Binding-site contacts:
Ligand atom C14 contacts residue MET108 of chain 1.E at 3.5 Å (hydrophobic).
Ligand atom N1 contacts residue MET108 of chain 1.E at 3.3 Å (h-bond).
Ligand atom C16 contacts residue ASP109 of chain 1.E at 3.4 Å.
Ligand atom C9 contacts residue PHE105 of chain 1.E at 3.4 Å (hydrophobic).
Ligand atom C9 contacts residue ALA46 of chain 1.E at 3.7 Å (hydrophobic).
Ligand atom C9 contacts residue VAL33 of chain 1.E at 3.6 Å (hydrophobic).
Ligand atom C27 contacts residue ARG628 of chain 1.D at 3.2 Å.
Ligand atom C25 contacts residue ARG628 of chain 1.D at 3.8 Å.
Ligand atom O1 contacts residue ASN156 of chain 1.E at 3.6 Å (h-bond).
Ligand atom N4 contacts residue GLU106 of chain 1.E at 3.7 Å.
Ligand atom C19 contacts residue ILE609 of chain 1.D at 3.5 Å (hydrophobic).
Ligand atom C22 contacts residue ARG628 of chain 1.D at 3.7 Å.
Ligand atom C8 contacts residue TYR30 of chain 1.E at 3.4 Å (hydrophobic).
Ligand atom C26 contacts residue ILE25 of chain 1.E at 3.1 Å (hydrophobic).
Ligand atom C14 contacts residue HIS110 of chain 1.E at 3.7 Å.
Ligand atom C8 contacts residue PHE105 of chain 1.E at 3.8 Å (hydrophobic).
Ligand atom C6 contacts residue LEU158 of chain 1.E at 3.7 Å (hydrophobic).
Ligand atom C2 contacts residue LEU158 of chain 1.E at 3.7 Å (hydrophobic).
Ligand atom C7 contacts residue PHE105 of chain 1.E at 3.5 Å (hydrophobic).
Ligand atom C24 contacts residue ARG647 of chain 1.D at 3.6 Å.
Ligand atom C16 contacts residue TYR107 of chain 1.E at 3.2 Å (hydrophobic).
Ligand atom C25 contacts residue ILE25 of chain 1.E at 3.4 Å (hydrophobic).
Ligand atom C19 contacts residue TYR107 of chain 1.E at 3.7 Å (hydrophobic).
Ligand atom C21 contacts residue ASN607 of chain 1.D at 3.6 Å.
Ligand atom N4 contacts residue MET108 of chain 1.E at 3.5 Å (h-bond).
Ligand atom N1 contacts residue LEU158 of chain 1.E at 3.7 Å.
Ligand atom C23 contacts residue ARG628 of chain 1.D at 3.5 Å.
Ligand atom C17 contacts residue ASP109 of chain 1.E at 3.4 Å.
Ligand atom C17 contacts residue TYR107 of chain 1.E at 3.7 Å (hydrophobic).
Ligand atom C13 contacts residue GLY26 of chain 1.E at 3.8 Å.
Ligand atom C20 contacts residue ASN607 of chain 1.D at 3.3 Å.
Ligand atom C14 contacts residue ASP109 of chain 1.E at 3.4 Å.
Ligand atom O1 contacts residue SER155 of chain 1.E at 3.3 Å (h-bond).
Ligand atom C1 contacts residue HIS110 of chain 1.E at 3.8 Å.
Ligand atom N4 contacts residue LEU158 of chain 1.E at 3.4 Å.
Ligand atom C27 contacts residue ILE25 of chain 1.E at 3.8 Å (hydrophobic).
Ligand atom C5 contacts residue LEU158 of chain 1.E at 3.5 Å (hydrophobic).
Ligand atom C6 contacts residue GLU106 of chain 1.E at 3.2 Å.
Ligand atom C13 contacts residue VAL33 of chain 1.E at 3.8 Å (hydrophobic).
Ligand atom C26 contacts residue ARG628 of chain 1.D at 3.6 Å.

Sequence of chain 1.E:
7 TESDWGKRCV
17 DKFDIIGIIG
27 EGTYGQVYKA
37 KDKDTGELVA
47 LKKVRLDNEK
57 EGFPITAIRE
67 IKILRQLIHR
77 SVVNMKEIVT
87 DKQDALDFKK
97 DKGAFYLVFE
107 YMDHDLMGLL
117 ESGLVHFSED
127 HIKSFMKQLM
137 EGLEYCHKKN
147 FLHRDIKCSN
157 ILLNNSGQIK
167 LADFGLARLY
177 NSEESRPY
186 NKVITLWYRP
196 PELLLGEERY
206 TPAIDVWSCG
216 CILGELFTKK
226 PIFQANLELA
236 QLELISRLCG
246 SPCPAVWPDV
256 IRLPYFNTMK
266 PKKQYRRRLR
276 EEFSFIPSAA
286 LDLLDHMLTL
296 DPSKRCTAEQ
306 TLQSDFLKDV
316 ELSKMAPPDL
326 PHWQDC

Sequence of chain 1.D:
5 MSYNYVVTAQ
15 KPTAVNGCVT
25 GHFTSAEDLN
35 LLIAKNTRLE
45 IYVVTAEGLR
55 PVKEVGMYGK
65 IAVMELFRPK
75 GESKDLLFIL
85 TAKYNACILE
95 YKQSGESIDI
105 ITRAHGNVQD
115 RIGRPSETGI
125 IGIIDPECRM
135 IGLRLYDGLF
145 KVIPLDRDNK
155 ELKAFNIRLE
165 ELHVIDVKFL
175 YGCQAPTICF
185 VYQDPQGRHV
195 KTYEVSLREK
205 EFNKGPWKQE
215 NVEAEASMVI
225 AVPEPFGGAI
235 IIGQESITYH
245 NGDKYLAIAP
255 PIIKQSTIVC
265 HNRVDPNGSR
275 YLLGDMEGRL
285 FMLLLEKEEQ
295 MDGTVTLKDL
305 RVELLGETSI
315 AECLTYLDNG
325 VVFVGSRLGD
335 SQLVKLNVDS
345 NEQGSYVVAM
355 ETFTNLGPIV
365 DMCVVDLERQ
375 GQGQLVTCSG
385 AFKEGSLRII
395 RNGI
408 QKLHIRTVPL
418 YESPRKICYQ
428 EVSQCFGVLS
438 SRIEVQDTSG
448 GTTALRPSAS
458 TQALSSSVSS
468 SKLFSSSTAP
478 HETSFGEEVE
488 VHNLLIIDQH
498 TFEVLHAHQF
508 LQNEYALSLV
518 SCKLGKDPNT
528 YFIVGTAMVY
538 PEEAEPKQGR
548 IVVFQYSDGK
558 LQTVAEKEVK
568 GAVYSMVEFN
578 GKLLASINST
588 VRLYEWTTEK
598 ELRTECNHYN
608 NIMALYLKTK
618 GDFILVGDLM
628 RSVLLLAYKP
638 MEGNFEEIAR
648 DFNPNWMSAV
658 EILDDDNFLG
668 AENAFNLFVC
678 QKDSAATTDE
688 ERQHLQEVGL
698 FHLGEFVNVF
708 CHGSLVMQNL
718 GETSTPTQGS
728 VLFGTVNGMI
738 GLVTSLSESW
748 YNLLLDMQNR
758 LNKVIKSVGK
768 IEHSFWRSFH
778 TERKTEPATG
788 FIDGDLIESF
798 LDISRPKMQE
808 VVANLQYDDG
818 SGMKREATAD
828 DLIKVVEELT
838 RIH

The small molecule below binds the protein below.
Small molecule (SMILES): CC[C@H](CO)Nc1nc(NCCCCCc2cccc3ccccc23)c2ncn(C(C)C)c2n1